Sequence of chain 1.C:
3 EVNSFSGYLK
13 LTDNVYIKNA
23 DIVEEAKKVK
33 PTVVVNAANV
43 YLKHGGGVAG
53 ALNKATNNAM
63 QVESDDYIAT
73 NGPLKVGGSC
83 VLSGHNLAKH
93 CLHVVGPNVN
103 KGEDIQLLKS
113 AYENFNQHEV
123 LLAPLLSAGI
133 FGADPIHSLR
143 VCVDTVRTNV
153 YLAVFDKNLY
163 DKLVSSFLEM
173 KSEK

Binding-site contacts:
Ligand atom N6 contacts residue ARG149 of chain 1.C at 2.7 Å (salt-bridge).
Ligand atom N1 contacts residue ASN118 of chain 1.C at 3.6 Å (h-bond).
Ligand atom C6 contacts residue ARG149 of chain 1.C at 3.5 Å.
Ligand atom C2 contacts residue ASN118 of chain 1.C at 3.6 Å.
Ligand atom C5' contacts residue ARG149 of chain 1.C at 4.2 Å.
Ligand atom N7 contacts residue ARG149 of chain 1.C at 2.9 Å.
Ligand atom C5 contacts residue ASN118 of chain 1.C at 4.4 Å.
Ligand atom C1' contacts residue ARG149 of chain 1.C at 4.3 Å.
Ligand atom N6 contacts residue ASN118 of chain 1.C at 4.3 Å.
Ligand atom O2B contacts residue GLU121 of chain 1.C at 3.3 Å (salt-bridge).
Ligand atom C3N contacts residue GLU121 of chain 1.C at 3.3 Å.
Ligand atom C5N contacts residue GLU121 of chain 1.C at 3.3 Å.
Ligand atom O2' contacts residue THR150 of chain 1.C at 4.0 Å.
Ligand atom N1 contacts residue GLU115 of chain 1.C at 3.8 Å.
Ligand atom N6 contacts residue GLU115 of chain 1.C at 4.2 Å.
Ligand atom C2N contacts residue GLU121 of chain 1.C at 3.2 Å.
Ligand atom O4' contacts residue ARG149 of chain 1.C at 4.1 Å.
Ligand atom C5 contacts residue ARG149 of chain 1.C at 3.6 Å.
Ligand atom N3 contacts residue ASN118 of chain 1.C at 3.8 Å.
Ligand atom C3' contacts residue THR150 of chain 1.C at 3.8 Å.
Ligand atom N9 contacts residue ARG149 of chain 1.C at 3.6 Å.
Ligand atom N1 contacts residue ARG149 of chain 1.C at 4.5 Å.
Ligand atom O1B contacts residue GLU121 of chain 1.C at 3.5 Å.
Ligand atom C6 contacts residue ASN118 of chain 1.C at 3.9 Å.
Ligand atom C2' contacts residue THR150 of chain 1.C at 3.6 Å.
Ligand atom N4N contacts residue GLU121 of chain 1.C at 2.5 Å (salt-bridge).
Ligand atom C1N contacts residue GLU121 of chain 1.C at 3.1 Å.
Ligand atom C2 contacts residue GLU115 of chain 1.C at 4.4 Å.
Ligand atom PB contacts residue GLU121 of chain 1.C at 3.4 Å.
Ligand atom C2' contacts residue ASN118 of chain 1.C at 4.0 Å.
Ligand atom C4N contacts residue GLU121 of chain 1.C at 3.1 Å.
Ligand atom C4 contacts residue ARG149 of chain 1.C at 4.0 Å.
Ligand atom C8 contacts residue ARG149 of chain 1.C at 3.1 Å.
Ligand atom O5N contacts residue GLU121 of chain 1.C at 2.7 Å (salt-bridge).
Ligand atom C4 contacts residue ASN118 of chain 1.C at 4.3 Å.
Ligand atom O2' contacts residue ASN118 of chain 1.C at 3.0 Å (h-bond).

A protein and the small-molecule ligand that binds it are described below.
Small molecule (SMILES): Nc1ncnc2c1ncn2[C@@H]1O[C@H](CO[P](=O)(O)O[P](=O)(O)OC[C@H]2NC[C@H](O)[C@@H]2O)[C@@H](O)[C@H]1O